Sequence of chain 1.E:
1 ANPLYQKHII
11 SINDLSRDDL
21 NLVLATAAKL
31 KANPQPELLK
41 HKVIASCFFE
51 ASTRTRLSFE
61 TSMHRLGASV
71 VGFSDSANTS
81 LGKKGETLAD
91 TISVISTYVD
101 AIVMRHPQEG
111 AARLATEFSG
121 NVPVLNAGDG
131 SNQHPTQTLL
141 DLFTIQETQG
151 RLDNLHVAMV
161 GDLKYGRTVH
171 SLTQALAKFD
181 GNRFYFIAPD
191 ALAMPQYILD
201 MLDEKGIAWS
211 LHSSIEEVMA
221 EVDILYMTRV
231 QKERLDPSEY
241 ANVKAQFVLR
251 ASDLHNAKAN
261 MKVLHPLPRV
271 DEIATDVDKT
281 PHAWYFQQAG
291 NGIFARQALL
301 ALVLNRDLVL

Sequence of chain 1.D:
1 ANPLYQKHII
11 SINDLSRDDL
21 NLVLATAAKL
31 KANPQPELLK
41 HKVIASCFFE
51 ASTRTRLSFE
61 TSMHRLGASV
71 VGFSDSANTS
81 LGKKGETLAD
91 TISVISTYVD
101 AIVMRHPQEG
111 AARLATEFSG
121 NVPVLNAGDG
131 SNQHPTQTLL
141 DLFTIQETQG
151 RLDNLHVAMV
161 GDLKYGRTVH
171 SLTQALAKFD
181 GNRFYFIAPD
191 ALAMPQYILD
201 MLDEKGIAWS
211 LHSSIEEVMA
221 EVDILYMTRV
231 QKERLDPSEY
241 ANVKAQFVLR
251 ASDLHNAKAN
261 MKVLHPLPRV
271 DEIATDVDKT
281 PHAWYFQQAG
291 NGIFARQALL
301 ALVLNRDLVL

Binding-site contacts:
Ligand atom O1 contacts residue HIS134 of chain 1.E at 3.0 Å (h-bond).
Ligand atom O2 contacts residue ARG105 of chain 1.E at 2.7 Å (salt-bridge).
Ligand atom O1P contacts residue SER80 of chain 1.D at 3.3 Å (h-bond).
Ligand atom P contacts residue THR53 of chain 1.E at 3.6 Å.
Ligand atom O2P contacts residue THR53 of chain 1.E at 2.7 Å (h-bond).
Ligand atom N2 contacts residue PRO268 of chain 1.E at 3.6 Å.
Ligand atom O3P contacts residue THR55 of chain 1.E at 2.7 Å (h-bond).
Ligand atom P contacts residue ARG105 of chain 1.E at 3.6 Å.
Ligand atom C5 contacts residue ARG229 of chain 1.E at 3.6 Å.
Ligand atom C1P contacts residue ARG54 of chain 1.E at 3.6 Å.
Ligand atom O4 contacts residue GLN231 of chain 1.E at 3.3 Å (h-bond).
Ligand atom O3P contacts residue SER52 of chain 1.E at 3.0 Å (h-bond).
Ligand atom O1 contacts residue ARG105 of chain 1.E at 3.2 Å (salt-bridge).
Ligand atom O4 contacts residue PRO268 of chain 1.E at 3.8 Å.
Ligand atom C1P contacts residue PRO268 of chain 1.E at 3.7 Å (hydrophobic).
Ligand atom C5 contacts residue PRO268 of chain 1.E at 3.6 Å (hydrophobic).
Ligand atom C3 contacts residue ARG229 of chain 1.E at 3.6 Å.
Ligand atom O1 contacts residue THR55 of chain 1.E at 3.3 Å (h-bond).
Ligand atom C4 contacts residue ARG167 of chain 1.E at 3.4 Å.
Ligand atom O5 contacts residue PRO268 of chain 1.E at 3.2 Å.
Ligand atom O2 contacts residue HIS134 of chain 1.E at 3.4 Å.
Ligand atom O2P contacts residue ARG54 of chain 1.E at 2.7 Å (salt-bridge).
Ligand atom O4 contacts residue ARG229 of chain 1.E at 2.5 Å (salt-bridge).
Ligand atom C1 contacts residue ARG105 of chain 1.E at 3.9 Å.
Ligand atom O3P contacts residue THR53 of chain 1.E at 3.7 Å.
Ligand atom O3P contacts residue ARG105 of chain 1.E at 3.1 Å (salt-bridge).
Ligand atom C4 contacts residue HIS134 of chain 1.E at 3.8 Å.
Ligand atom O2P contacts residue SER52 of chain 1.E at 3.8 Å.
Ligand atom O2 contacts residue ARG167 of chain 1.E at 2.7 Å (salt-bridge).
Ligand atom P contacts residue SER80 of chain 1.D at 3.9 Å.
Ligand atom O2P contacts residue SER80 of chain 1.D at 3.3 Å (h-bond).
Ligand atom O1P contacts residue SER52 of chain 1.E at 3.8 Å.
Ligand atom C4 contacts residue ARG105 of chain 1.E at 3.9 Å.
Ligand atom O1 contacts residue GLN137 of chain 1.E at 3.7 Å.
Ligand atom P contacts residue ARG54 of chain 1.E at 3.7 Å.
Ligand atom O3P contacts residue ARG54 of chain 1.E at 3.7 Å.
Ligand atom O1P contacts residue LYS84 of chain 1.D at 3.0 Å (salt-bridge).
Ligand atom O5 contacts residue PRO266 of chain 1.E at 3.0 Å (h-bond).
Ligand atom O1P contacts residue ARG105 of chain 1.E at 2.9 Å (salt-bridge).
Ligand atom O3 contacts residue ARG167 of chain 1.E at 2.6 Å (salt-bridge).

This small molecule binds to this protein.
Small molecule (SMILES): O=C(O)C[C@H](NC(=O)CP(=O)(O)O)C(=O)O